Binding-site contacts:
Ligand atom C7 contacts residue TRP250 of chain 1.C at 4.0 Å (hydrophobic).
Ligand atom C8 contacts residue ILE193 of chain 1.C at 3.7 Å (hydrophobic).
Ligand atom C7 contacts residue ASN196 of chain 1.C at 3.5 Å.
Ligand atom C4 contacts residue ASN196 of chain 1.C at 4.2 Å.
Ligand atom C3 contacts residue ASN196 of chain 1.C at 3.8 Å.
Ligand atom C1 contacts residue ASN196 of chain 1.C at 1.4 Å.
Ligand atom O7 contacts residue ASN196 of chain 1.C at 3.5 Å (h-bond).
Ligand atom N2 contacts residue TRP250 of chain 1.C at 3.9 Å.
Ligand atom O5 contacts residue ASN196 of chain 1.C at 2.3 Å (h-bond).
Ligand atom C2 contacts residue ASN196 of chain 1.C at 2.4 Å.
Ligand atom C8 contacts residue TRP250 of chain 1.C at 3.4 Å (hydrophobic).
Ligand atom C5 contacts residue ASN196 of chain 1.C at 3.6 Å.
Ligand atom N2 contacts residue ASN196 of chain 1.C at 3.0 Å (h-bond).

Sequence of chain 1.C:
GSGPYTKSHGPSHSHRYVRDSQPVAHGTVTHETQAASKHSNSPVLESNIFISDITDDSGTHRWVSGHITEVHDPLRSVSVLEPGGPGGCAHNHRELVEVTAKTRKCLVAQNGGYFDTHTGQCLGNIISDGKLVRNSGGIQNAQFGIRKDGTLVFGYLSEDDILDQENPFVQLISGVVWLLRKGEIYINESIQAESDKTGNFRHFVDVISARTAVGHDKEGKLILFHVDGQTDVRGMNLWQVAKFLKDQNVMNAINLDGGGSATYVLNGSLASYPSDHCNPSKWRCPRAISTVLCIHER

A small-molecule ligand and the protein it binds are described below.
Small molecule (SMILES): CC(=O)N[C@@H]1[C@@H](O)[C@H](O)[C@@H](CO)O[C@H]1O